Binding-site contacts:
Ligand atom CG2 contacts residue EDO1 of chain 1.WA at 3.3 Å.
Ligand atom OD2 contacts residue TYR32 of chain 1.J at 2.6 Å (h-bond).
Ligand atom N contacts residue EDO1 of chain 1.WA at 3.0 Å (h-bond).
Ligand atom C contacts residue LYS147 of chain 1.A at 3.4 Å.
Ligand atom O contacts residue LYS67 of chain 1.A at 2.8 Å (salt-bridge).
Ligand atom N contacts residue TYR100 of chain 1.A at 2.8 Å (h-bond).
Ligand atom OD1 contacts residue TYR96 of chain 1.I at 2.6 Å (h-bond).
Ligand atom CG contacts residue TYR32 of chain 1.J at 3.4 Å (hydrophobic).
Ligand atom N contacts residue GLU64 of chain 1.A at 3.0 Å (salt-bridge).
Ligand atom N contacts residue MET6 of chain 1.A at 3.1 Å.
Ligand atom CA contacts residue TYR100 of chain 1.A at 3.3 Å (hydrophobic).
Ligand atom CB contacts residue TYR100 of chain 1.A at 3.4 Å (hydrophobic).
Ligand atom NE1 contacts residue HIS71 of chain 1.A at 3.5 Å.
Ligand atom NH2 contacts residue TRP168 of chain 1.A at 3.2 Å (h-bond).
Ligand atom N contacts residue TYR172 of chain 1.A at 2.7 Å (h-bond).
Ligand atom C contacts residue ASP93 of chain 1.I at 3.1 Å.
Ligand atom O contacts residue TRP98 of chain 1.J at 2.9 Å (h-bond).
Ligand atom OE1 contacts residue GLU64 of chain 1.A at 2.8 Å (salt-bridge).
Ligand atom CD1 contacts residue ALA151 of chain 1.A at 3.3 Å (hydrophobic).
Ligand atom O contacts residue TRP148 of chain 1.A at 2.9 Å (h-bond).
Ligand atom CG contacts residue GLU64 of chain 1.A at 3.4 Å.
Ligand atom N contacts residue TYR160 of chain 1.A at 3.4 Å.
Ligand atom O contacts residue TYR85 of chain 1.A at 3.3 Å (h-bond).
Ligand atom CE3 contacts residue ARG98 of chain 1.A at 3.5 Å.
Ligand atom CA contacts residue ASP93 of chain 1.I at 3.4 Å.
Ligand atom OD1 contacts residue TYR32 of chain 1.J at 3.5 Å (h-bond).
Ligand atom NH1 contacts residue ASP93 of chain 1.I at 2.7 Å (salt-bridge).
Ligand atom OD1 contacts residue TRP98 of chain 1.J at 3.1 Å (h-bond).
Ligand atom O contacts residue TYR160 of chain 1.A at 2.6 Å (h-bond).
Ligand atom CG2 contacts residue TRP148 of chain 1.A at 3.3 Å (hydrophobic).
Ligand atom N contacts residue TYR8 of chain 1.A at 2.9 Å (h-bond).
Ligand atom CD contacts residue LYS67 of chain 1.A at 3.2 Å.
Ligand atom OD2 contacts residue TYR96 of chain 1.I at 3.5 Å.
Ligand atom CA contacts residue ASP93 of chain 1.I at 3.2 Å.
Ligand atom CA contacts residue ASP78 of chain 1.A at 3.4 Å.
Ligand atom OXT contacts residue LYS147 of chain 1.A at 2.7 Å (salt-bridge).
Ligand atom N contacts residue ASP78 of chain 1.A at 2.8 Å (salt-bridge).
Ligand atom OE1 contacts residue MET46 of chain 1.A at 3.3 Å.
Ligand atom O contacts residue THR144 of chain 1.A at 2.6 Å (h-bond).
Ligand atom N contacts residue ASP93 of chain 1.I at 3.1 Å (salt-bridge).

Sequence of chain 1.J:
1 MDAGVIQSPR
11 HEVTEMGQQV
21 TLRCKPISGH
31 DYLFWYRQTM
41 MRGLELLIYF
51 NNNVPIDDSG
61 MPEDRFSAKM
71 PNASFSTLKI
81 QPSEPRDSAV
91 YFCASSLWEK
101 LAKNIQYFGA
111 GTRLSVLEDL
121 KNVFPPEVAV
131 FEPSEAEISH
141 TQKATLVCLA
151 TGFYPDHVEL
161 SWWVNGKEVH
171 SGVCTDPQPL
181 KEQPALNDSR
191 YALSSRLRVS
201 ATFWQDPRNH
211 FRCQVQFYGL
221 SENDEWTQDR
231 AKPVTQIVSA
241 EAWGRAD

Sequence of chain 1.A:
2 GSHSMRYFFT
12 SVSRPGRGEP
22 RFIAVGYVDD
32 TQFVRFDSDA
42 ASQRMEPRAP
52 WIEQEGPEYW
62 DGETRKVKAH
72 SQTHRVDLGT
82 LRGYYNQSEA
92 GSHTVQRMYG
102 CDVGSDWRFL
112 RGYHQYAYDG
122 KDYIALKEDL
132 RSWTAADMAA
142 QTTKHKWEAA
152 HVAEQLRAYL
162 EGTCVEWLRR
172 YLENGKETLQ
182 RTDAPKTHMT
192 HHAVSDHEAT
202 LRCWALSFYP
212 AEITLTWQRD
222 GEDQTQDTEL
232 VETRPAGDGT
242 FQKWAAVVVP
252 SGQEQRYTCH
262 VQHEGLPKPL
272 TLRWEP

A protein and the small-molecule ligand that binds it are described below.
Small molecule (SMILES): CC[C@H](C)[C@H](NC(=O)[C@H](CC1=CN=C2CC=CC=C12)NC(=O)[C@H](CC(=O)O)NC(=O)[C@@H]1CCCN1C(=O)CNC(=O)[C@H](Cc1ccccc1)NC(=O)[C@H](CCC(N)=O)NC(=O)[C@@H](N)CCCN=C(N)N)C(=O)N[C@H](C(=O)N[C@@H](C)C(=O)O)C(C)C

Sequence of chain 1.I:
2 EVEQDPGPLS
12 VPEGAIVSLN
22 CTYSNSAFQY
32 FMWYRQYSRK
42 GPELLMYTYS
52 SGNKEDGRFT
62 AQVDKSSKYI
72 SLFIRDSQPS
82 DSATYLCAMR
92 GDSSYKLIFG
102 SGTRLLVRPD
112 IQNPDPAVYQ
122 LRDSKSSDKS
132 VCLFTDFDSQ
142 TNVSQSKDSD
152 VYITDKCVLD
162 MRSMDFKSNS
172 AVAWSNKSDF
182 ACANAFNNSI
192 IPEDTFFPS